The small molecule below binds the protein below.
Small molecule (SMILES): CC(=O)N[C@@H]1[C@@H](O)[C@H](O)[C@@H](CO)O[C@H]1O

Binding-site contacts:
Ligand atom O7 contacts residue ASN603 of chain 1.B at 3.6 Å (h-bond).
Ligand atom C2 contacts residue ASN603 of chain 1.B at 2.4 Å.
Ligand atom C8 contacts residue ASN603 of chain 1.B at 4.5 Å.
Ligand atom N2 contacts residue ASN603 of chain 1.B at 2.7 Å (h-bond).
Ligand atom O7 contacts residue THR604 of chain 1.B at 3.9 Å.
Ligand atom C4 contacts residue ASN603 of chain 1.B at 4.2 Å.
Ligand atom C7 contacts residue ASN603 of chain 1.B at 3.5 Å.
Ligand atom C3 contacts residue ASN603 of chain 1.B at 3.7 Å.
Ligand atom O5 contacts residue ASN603 of chain 1.B at 2.4 Å (h-bond).
Ligand atom O6 contacts residue ASN603 of chain 1.B at 3.8 Å.
Ligand atom C1 contacts residue ASN603 of chain 1.B at 1.4 Å.
Ligand atom C5 contacts residue ASN603 of chain 1.B at 3.7 Å.

Sequence of chain 1.B:
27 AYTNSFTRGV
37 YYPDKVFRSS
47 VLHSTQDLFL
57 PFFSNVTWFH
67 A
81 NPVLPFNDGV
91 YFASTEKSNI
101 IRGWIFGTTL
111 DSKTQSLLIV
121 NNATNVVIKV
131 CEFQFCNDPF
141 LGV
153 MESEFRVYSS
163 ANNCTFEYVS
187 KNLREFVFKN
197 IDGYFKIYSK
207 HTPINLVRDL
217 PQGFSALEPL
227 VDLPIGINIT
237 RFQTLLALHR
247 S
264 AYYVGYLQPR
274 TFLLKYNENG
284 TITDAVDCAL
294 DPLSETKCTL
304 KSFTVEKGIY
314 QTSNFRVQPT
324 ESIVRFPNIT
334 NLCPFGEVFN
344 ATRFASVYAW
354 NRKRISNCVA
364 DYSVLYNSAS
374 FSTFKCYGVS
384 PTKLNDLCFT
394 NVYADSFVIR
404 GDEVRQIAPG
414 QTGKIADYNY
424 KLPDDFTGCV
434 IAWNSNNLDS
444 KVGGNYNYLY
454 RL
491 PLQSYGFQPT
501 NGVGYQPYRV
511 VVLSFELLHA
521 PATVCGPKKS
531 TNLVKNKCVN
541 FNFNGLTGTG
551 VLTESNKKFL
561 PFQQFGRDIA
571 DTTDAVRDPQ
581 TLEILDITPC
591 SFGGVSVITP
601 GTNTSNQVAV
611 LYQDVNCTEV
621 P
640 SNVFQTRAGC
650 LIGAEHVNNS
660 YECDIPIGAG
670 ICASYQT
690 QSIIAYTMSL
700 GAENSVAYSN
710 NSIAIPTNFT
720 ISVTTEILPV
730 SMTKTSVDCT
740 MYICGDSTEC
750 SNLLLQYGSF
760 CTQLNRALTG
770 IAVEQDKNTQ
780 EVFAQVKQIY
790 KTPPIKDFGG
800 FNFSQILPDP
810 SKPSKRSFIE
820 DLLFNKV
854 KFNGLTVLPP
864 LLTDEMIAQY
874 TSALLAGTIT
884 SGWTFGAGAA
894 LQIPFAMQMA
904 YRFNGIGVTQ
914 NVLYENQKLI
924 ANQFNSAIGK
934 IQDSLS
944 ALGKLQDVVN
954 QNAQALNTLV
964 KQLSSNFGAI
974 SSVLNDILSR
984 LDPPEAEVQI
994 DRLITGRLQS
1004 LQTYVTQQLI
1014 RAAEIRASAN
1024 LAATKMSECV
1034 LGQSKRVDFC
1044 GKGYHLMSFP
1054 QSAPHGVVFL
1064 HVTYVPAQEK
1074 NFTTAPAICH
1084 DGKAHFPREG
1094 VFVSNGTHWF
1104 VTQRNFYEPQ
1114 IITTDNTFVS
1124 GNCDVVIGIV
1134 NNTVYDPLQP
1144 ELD